Binding-site contacts:
Ligand atom O2' contacts residue ARG273 of chain 1.B at 2.7 Å (salt-bridge).
Ligand atom O6 contacts residue LYS242 of chain 1.B at 3.0 Å (salt-bridge).
Ligand atom O1G contacts residue SER55 of chain 1.B at 3.2 Å (h-bond).
Ligand atom O1B contacts residue SER56 of chain 1.B at 3.3 Å (h-bond).
Ligand atom PB contacts residue MG1 of chain 1.H at 3.4 Å.
Ligand atom O2' contacts residue GLY274 of chain 1.B at 3.1 Å.
Ligand atom O2G contacts residue VAL78 of chain 1.B at 2.8 Å (h-bond).
Ligand atom O6 contacts residue ASN272 of chain 1.B at 2.9 Å (h-bond).
Ligand atom O3G contacts residue THR79 of chain 1.B at 2.8 Å (h-bond).
Ligand atom O2B contacts residue MG1 of chain 1.H at 2.1 Å.
Ligand atom N7 contacts residue ASN272 of chain 1.B at 3.4 Å.
Ligand atom N1 contacts residue ASN272 of chain 1.B at 3.3 Å (h-bond).
Ligand atom O2G contacts residue GLN54 of chain 1.B at 2.8 Å (h-bond).
Ligand atom C6 contacts residue ASN272 of chain 1.B at 3.4 Å.
Ligand atom N3 contacts residue GLY274 of chain 1.B at 3.5 Å.
Ligand atom O1B contacts residue ALA58 of chain 1.B at 3.2 Å (h-bond).
Ligand atom O3G contacts residue MG1 of chain 1.H at 2.1 Å.
Ligand atom PG contacts residue MG1 of chain 1.H at 3.4 Å.
Ligand atom O1B contacts residue SER55 of chain 1.B at 3.3 Å (h-bond).
Ligand atom O2' contacts residue ILE278 of chain 1.B at 3.1 Å.
Ligand atom O1G contacts residue GLN54 of chain 1.B at 3.4 Å.
Ligand atom N1 contacts residue ASP244 of chain 1.B at 2.9 Å (salt-bridge).
Ligand atom O2A contacts residue ARG73 of chain 1.B at 3.3 Å.
Ligand atom N9 contacts residue ARG273 of chain 1.B at 3.5 Å (salt-bridge).
Ligand atom N2 contacts residue ASP247 of chain 1.A at 3.2 Å (salt-bridge).
Ligand atom C3' contacts residue GLY74 of chain 1.B at 3.4 Å.
Ligand atom O1A contacts residue SER60 of chain 1.B at 2.3 Å (h-bond).
Ligand atom O2A contacts residue GLY74 of chain 1.B at 3.3 Å (h-bond).
Ligand atom N2 contacts residue ASP244 of chain 1.B at 2.7 Å (salt-bridge).
Ligand atom O3A contacts residue GLY57 of chain 1.B at 3.2 Å.
Ligand atom C2' contacts residue ARG273 of chain 1.B at 3.5 Å.
Ligand atom O2G contacts residue ILE77 of chain 1.B at 3.5 Å.
Ligand atom C4' contacts residue GLY74 of chain 1.B at 3.4 Å.
Ligand atom O3' contacts residue GLN275 of chain 1.B at 2.8 Å (h-bond).
Ligand atom O2B contacts residue SER59 of chain 1.B at 3.0 Å (h-bond).
Ligand atom O2' contacts residue GLN275 of chain 1.B at 3.3 Å (h-bond).
Ligand atom O2G contacts residue GLY76 of chain 1.B at 3.5 Å (h-bond).
Ligand atom C3B contacts residue MG1 of chain 1.H at 3.5 Å.
Ligand atom C5' contacts residue GLY74 of chain 1.B at 3.2 Å.
Ligand atom O1B contacts residue GLY57 of chain 1.B at 2.9 Å (h-bond).

Sequence of chain 1.B:
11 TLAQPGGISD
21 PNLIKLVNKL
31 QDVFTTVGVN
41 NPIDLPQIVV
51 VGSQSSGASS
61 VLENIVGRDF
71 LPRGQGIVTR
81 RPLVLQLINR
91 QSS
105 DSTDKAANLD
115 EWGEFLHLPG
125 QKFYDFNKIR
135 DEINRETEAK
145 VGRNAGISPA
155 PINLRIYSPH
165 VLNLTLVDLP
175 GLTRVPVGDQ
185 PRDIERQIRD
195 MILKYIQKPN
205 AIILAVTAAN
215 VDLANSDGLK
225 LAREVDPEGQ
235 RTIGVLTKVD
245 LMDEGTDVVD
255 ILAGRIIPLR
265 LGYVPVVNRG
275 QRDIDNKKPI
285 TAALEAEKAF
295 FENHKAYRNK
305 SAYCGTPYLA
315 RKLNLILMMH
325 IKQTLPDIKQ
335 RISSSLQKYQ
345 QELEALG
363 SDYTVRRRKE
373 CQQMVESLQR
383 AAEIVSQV

Sequence of chain 1.A:
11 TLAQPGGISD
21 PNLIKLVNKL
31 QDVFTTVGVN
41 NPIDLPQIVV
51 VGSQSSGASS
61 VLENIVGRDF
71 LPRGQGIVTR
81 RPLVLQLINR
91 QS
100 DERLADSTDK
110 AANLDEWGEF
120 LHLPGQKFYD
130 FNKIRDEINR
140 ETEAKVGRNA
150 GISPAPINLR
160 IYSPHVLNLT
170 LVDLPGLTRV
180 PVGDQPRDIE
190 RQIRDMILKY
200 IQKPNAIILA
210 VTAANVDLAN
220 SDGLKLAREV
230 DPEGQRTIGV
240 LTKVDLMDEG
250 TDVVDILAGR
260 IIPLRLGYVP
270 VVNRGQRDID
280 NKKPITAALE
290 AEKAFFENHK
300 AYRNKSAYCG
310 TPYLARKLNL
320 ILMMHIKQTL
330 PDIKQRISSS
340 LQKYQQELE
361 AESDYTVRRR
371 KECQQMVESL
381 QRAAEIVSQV

This small molecule binds to this protein.
Small molecule (SMILES): Nc1nc2c(ncn2[C@@H]2O[C@H](CO[P](=O)(O)O[P](=O)(O)CP(=O)(O)O)[C@@H](O)[C@H]2O)c(=O)[nH]1